Binding-site contacts:
Ligand atom C7 contacts residue ASN122 of chain 1.I at 3.4 Å.
Ligand atom C1 contacts residue ASN122 of chain 1.I at 1.5 Å.
Ligand atom O7 contacts residue GLN100 of chain 1.I at 4.1 Å.
Ligand atom O5 contacts residue ASN122 of chain 1.I at 2.4 Å (h-bond).
Ligand atom C7 contacts residue GLN100 of chain 1.I at 4.3 Å.
Ligand atom C2 contacts residue ASN122 of chain 1.I at 2.4 Å.
Ligand atom N2 contacts residue ASN122 of chain 1.I at 2.9 Å (h-bond).
Ligand atom C4 contacts residue ASN122 of chain 1.I at 4.2 Å.
Ligand atom C8 contacts residue GLN100 of chain 1.I at 4.2 Å.
Ligand atom C5 contacts residue ASN122 of chain 1.I at 3.7 Å.
Ligand atom C8 contacts residue LYS133 of chain 1.I at 4.2 Å.
Ligand atom C8 contacts residue PHE121 of chain 1.I at 3.5 Å (hydrophobic).
Ligand atom C8 contacts residue ASN122 of chain 1.I at 4.0 Å.
Ligand atom C8 contacts residue SER120 of chain 1.I at 3.7 Å.
Ligand atom C7 contacts residue PHE121 of chain 1.I at 4.1 Å (hydrophobic).
Ligand atom C3 contacts residue ASN122 of chain 1.I at 3.7 Å.
Ligand atom O7 contacts residue ASN122 of chain 1.I at 3.5 Å (h-bond).
Ligand atom O7 contacts residue PHE121 of chain 1.I at 4.0 Å.

Sequence of chain 1.I:
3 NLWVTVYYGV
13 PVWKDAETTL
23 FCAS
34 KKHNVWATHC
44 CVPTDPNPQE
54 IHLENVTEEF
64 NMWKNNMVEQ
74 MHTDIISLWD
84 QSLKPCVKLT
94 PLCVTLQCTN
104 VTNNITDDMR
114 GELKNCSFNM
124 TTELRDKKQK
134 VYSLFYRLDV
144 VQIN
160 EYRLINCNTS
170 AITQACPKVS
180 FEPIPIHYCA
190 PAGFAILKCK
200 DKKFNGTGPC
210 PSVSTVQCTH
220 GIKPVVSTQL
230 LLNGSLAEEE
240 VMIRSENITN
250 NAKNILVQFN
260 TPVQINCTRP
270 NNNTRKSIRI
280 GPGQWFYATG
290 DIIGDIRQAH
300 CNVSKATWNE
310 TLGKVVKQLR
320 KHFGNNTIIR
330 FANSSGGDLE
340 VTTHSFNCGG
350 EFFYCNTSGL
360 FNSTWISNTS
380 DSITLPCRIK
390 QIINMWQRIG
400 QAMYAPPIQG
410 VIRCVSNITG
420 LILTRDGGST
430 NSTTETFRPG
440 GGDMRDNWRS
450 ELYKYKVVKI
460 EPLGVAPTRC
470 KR

This small molecule binds to this protein.
Small molecule (SMILES): CC(=O)N[C@H]1[C@H](O[C@H]2[C@H](O)[C@@H](NC(C)=O)CO[C@@H]2CO)O[C@H](CO)[C@@H](O)[C@@H]1O